Sequence of chain 6.E:
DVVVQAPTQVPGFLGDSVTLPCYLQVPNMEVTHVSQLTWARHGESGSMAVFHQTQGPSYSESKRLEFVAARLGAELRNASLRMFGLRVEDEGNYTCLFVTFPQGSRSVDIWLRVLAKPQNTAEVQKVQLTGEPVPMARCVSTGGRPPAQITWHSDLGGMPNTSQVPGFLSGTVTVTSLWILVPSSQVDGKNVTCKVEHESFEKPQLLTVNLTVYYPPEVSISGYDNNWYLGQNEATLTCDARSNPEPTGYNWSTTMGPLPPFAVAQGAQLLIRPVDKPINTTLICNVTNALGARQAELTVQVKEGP

This protein binds this small molecule.
Small molecule (SMILES): CC(=O)N[C@H]1[C@H](O[C@H]2[C@H](O)[C@@H](NC(C)=O)CO[C@@H]2CO)O[C@H](CO)[C@@H](O[C@@H]2O[C@H](CO)[C@@H](O)[C@H](O)[C@@H]2O)[C@@H]1O

Binding-site contacts:
Ligand atom C4 contacts residue ASN237 of chain 6.E at 4.3 Å.
Ligand atom O7 contacts residue NAG1 of chain 6.I at 3.7 Å.
Ligand atom N2 contacts residue GLY216 of chain 6.E at 2.6 Å (h-bond).
Ligand atom O7 contacts residue ASN218 of chain 6.E at 3.5 Å (h-bond).
Ligand atom O7 contacts residue GLY216 of chain 6.E at 3.9 Å.
Ligand atom C7 contacts residue NAG1 of chain 6.I at 4.4 Å.
Ligand atom C8 contacts residue ASN218 of chain 6.E at 2.8 Å.
Ligand atom C8 contacts residue NAG1 of chain 6.I at 4.3 Å.
Ligand atom C3 contacts residue ASN237 of chain 6.E at 3.9 Å.
Ligand atom C1 contacts residue GLY216 of chain 6.E at 4.3 Å.
Ligand atom C1 contacts residue ASN237 of chain 6.E at 1.4 Å.
Ligand atom C2 contacts residue ASN237 of chain 6.E at 2.6 Å.
Ligand atom C8 contacts residue GLY216 of chain 6.E at 2.1 Å.
Ligand atom N2 contacts residue ASN237 of chain 6.E at 3.1 Å (h-bond).
Ligand atom C7 contacts residue ASN237 of chain 6.E at 3.7 Å.
Ligand atom C5 contacts residue ASN237 of chain 6.E at 3.6 Å.
Ligand atom O6 contacts residue ASN237 of chain 6.E at 4.4 Å.
Ligand atom C2 contacts residue GLY216 of chain 6.E at 3.9 Å.
Ligand atom O5 contacts residue ASN237 of chain 6.E at 2.3 Å (h-bond).
Ligand atom O7 contacts residue ASN237 of chain 6.E at 3.8 Å.
Ligand atom C8 contacts residue LYS217 of chain 6.E at 3.9 Å.
Ligand atom C7 contacts residue GLY216 of chain 6.E at 2.7 Å.
Ligand atom C7 contacts residue ASN218 of chain 6.E at 3.4 Å.
Ligand atom N2 contacts residue ASN218 of chain 6.E at 4.4 Å.